Binding-site contacts:
Ligand atom C7 contacts residue TYR525 of chain 1.B at 3.5 Å (hydrophobic).
Ligand atom C7 contacts residue ASN499 of chain 1.B at 3.3 Å.
Ligand atom C6 contacts residue TYR521 of chain 1.B at 3.6 Å (hydrophobic).
Ligand atom C1 contacts residue TYR525 of chain 1.B at 4.2 Å (hydrophobic).
Ligand atom C5 contacts residue ASN523 of chain 1.B at 3.5 Å.
Ligand atom C1 contacts residue ASN523 of chain 1.B at 3.3 Å.
Ligand atom O6 contacts residue TYR521 of chain 1.B at 3.3 Å.
Ligand atom C6 contacts residue ASN523 of chain 1.B at 3.7 Å.
Ligand atom N2 contacts residue TYR525 of chain 1.B at 4.3 Å.
Ligand atom O7 contacts residue ASN499 of chain 1.B at 3.4 Å (h-bond).
Ligand atom C8 contacts residue TYR525 of chain 1.B at 3.6 Å (hydrophobic).
Ligand atom C8 contacts residue ASN499 of chain 1.B at 4.4 Å.
Ligand atom C1 contacts residue ASN499 of chain 1.B at 1.4 Å.
Ligand atom O7 contacts residue TYR521 of chain 1.B at 3.9 Å.
Ligand atom C3 contacts residue ASN499 of chain 1.B at 3.8 Å.
Ligand atom N2 contacts residue ASN499 of chain 1.B at 2.9 Å (h-bond).
Ligand atom C4 contacts residue ASN499 of chain 1.B at 4.3 Å.
Ligand atom C5 contacts residue ASN499 of chain 1.B at 3.6 Å.
Ligand atom O5 contacts residue ASN499 of chain 1.B at 2.4 Å (h-bond).
Ligand atom O7 contacts residue TYR525 of chain 1.B at 3.2 Å.
Ligand atom O5 contacts residue ASN523 of chain 1.B at 3.4 Å (h-bond).
Ligand atom C2 contacts residue ASN499 of chain 1.B at 2.6 Å.

Sequence of chain 1.B:
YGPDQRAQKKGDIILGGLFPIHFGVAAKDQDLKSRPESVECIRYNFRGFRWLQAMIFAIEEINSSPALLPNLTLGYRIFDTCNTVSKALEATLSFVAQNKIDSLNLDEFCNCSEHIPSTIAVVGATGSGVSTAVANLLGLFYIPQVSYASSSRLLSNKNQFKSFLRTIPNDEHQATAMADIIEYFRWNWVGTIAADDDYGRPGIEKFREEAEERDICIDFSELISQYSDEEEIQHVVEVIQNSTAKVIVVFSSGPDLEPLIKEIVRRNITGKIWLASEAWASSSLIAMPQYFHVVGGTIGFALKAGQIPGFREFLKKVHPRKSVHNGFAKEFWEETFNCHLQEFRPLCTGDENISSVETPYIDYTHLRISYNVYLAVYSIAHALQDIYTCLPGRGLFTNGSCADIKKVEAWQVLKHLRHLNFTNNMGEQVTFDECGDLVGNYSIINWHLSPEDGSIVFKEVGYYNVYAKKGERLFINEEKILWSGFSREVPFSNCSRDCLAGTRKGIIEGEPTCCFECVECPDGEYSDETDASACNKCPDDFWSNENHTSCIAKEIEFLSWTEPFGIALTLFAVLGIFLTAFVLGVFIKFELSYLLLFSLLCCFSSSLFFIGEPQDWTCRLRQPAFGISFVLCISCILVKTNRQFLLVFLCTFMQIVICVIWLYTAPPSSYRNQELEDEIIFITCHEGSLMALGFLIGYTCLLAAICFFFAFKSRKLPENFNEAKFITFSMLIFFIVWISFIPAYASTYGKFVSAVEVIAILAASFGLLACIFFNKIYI

A protein and the small-molecule ligand that binds it are described below.
Small molecule (SMILES): CC(=O)N[C@H]1[C@H](O[C@H]2[C@H](O)[C@@H](NC(C)=O)CO[C@@H]2CO)O[C@H](CO)[C@@H](O)[C@@H]1O